Sequence of chain 1.G:
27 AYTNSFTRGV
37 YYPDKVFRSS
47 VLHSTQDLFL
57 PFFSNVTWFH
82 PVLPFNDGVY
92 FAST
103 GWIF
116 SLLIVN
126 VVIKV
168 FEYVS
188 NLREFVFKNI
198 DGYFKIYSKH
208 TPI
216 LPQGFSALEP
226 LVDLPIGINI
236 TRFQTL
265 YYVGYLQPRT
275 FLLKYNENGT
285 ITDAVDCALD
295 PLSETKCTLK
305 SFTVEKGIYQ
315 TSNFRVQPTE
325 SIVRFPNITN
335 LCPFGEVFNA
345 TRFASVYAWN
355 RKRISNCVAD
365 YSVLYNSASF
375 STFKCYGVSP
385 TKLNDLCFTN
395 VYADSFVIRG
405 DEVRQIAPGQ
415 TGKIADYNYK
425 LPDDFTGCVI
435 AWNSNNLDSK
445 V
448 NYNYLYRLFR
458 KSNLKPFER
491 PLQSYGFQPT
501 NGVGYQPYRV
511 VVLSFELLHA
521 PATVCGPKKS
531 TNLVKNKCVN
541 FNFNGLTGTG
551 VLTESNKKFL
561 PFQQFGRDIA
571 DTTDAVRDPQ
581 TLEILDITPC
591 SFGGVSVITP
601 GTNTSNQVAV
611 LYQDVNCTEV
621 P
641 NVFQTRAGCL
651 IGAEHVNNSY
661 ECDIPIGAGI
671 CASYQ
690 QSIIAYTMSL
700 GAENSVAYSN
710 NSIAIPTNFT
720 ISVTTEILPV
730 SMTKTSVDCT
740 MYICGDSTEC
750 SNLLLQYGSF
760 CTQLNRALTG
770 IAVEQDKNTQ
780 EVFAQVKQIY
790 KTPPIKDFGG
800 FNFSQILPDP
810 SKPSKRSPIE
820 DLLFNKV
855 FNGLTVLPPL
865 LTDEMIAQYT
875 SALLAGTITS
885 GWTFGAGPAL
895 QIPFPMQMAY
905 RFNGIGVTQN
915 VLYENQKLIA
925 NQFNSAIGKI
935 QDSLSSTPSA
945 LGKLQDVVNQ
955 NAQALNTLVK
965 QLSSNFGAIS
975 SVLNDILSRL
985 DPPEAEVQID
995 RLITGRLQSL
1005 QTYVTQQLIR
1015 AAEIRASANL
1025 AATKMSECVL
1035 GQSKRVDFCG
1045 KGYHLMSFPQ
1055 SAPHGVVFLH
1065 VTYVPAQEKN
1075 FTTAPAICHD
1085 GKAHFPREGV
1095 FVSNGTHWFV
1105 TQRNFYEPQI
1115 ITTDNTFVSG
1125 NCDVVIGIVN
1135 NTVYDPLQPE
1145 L

Sequence of chain 1.D:
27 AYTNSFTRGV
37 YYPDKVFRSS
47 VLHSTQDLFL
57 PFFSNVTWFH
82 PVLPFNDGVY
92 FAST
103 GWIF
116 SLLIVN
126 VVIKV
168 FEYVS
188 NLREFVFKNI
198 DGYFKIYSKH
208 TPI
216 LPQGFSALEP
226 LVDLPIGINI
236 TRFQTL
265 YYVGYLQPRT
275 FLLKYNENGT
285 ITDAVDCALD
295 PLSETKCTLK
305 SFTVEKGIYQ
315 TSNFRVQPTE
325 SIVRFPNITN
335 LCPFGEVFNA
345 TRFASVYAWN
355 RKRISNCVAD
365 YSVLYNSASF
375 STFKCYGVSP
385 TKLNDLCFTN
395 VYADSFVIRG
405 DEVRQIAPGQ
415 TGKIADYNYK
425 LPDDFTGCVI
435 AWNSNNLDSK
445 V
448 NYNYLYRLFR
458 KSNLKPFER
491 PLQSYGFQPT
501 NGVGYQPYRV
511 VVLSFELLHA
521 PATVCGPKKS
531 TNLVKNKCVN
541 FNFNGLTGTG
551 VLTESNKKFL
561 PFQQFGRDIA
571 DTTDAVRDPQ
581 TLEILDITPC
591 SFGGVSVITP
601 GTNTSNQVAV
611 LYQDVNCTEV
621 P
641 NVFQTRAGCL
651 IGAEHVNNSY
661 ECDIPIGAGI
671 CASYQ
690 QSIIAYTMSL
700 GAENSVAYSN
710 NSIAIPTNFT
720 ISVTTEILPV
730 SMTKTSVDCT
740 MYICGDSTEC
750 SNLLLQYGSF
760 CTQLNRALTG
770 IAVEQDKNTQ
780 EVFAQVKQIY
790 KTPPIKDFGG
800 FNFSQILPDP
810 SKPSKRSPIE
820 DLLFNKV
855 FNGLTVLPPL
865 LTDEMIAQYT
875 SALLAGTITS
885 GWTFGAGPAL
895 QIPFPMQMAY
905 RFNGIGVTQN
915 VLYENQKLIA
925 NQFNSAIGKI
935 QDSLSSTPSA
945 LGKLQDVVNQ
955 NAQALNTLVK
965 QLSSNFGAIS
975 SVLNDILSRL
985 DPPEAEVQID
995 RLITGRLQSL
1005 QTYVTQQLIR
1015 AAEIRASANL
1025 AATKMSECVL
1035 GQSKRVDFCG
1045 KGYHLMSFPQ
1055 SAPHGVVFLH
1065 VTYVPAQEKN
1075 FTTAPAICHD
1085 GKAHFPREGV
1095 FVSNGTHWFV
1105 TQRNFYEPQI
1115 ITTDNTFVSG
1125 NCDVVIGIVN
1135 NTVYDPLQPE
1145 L

This protein binds this small molecule.
Small molecule (SMILES): CC(=O)N[C@@H]1[C@@H](O)[C@H](O)[C@@H](CO)O[C@H]1O

Binding-site contacts:
Ligand atom O5 contacts residue LYS558 of chain 1.G at 4.3 Å.
Ligand atom C2 contacts residue ASN282 of chain 1.D at 2.5 Å.
Ligand atom C1 contacts residue ASN282 of chain 1.D at 1.5 Å.
Ligand atom N2 contacts residue ASN282 of chain 1.D at 2.9 Å (h-bond).
Ligand atom C3 contacts residue ASN282 of chain 1.D at 3.9 Å.
Ligand atom O5 contacts residue ASN282 of chain 1.D at 2.4 Å (h-bond).
Ligand atom C4 contacts residue ASN282 of chain 1.D at 4.3 Å.
Ligand atom O6 contacts residue LYS558 of chain 1.G at 2.9 Å (salt-bridge).
Ligand atom C7 contacts residue ASN280 of chain 1.D at 4.2 Å.
Ligand atom C8 contacts residue ASN280 of chain 1.D at 3.6 Å.
Ligand atom C5 contacts residue ASN282 of chain 1.D at 3.8 Å.
Ligand atom C7 contacts residue ASN282 of chain 1.D at 3.7 Å.
Ligand atom C6 contacts residue LYS558 of chain 1.G at 3.8 Å.
Ligand atom O7 contacts residue ASN282 of chain 1.D at 4.2 Å.